Sequence of chain 1.A:
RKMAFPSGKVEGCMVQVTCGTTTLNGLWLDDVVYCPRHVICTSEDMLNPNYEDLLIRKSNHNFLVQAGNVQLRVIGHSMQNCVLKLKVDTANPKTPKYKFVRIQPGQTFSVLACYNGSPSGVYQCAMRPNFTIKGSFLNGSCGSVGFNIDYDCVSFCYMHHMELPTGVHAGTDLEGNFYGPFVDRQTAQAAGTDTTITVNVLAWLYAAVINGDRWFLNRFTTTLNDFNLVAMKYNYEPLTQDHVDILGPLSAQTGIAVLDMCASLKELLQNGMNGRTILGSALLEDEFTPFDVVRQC

A small-molecule ligand and the protein it binds are described below.
Small molecule (SMILES): CC(C)C[C@H](NC(=O)OCc1cccc(F)c1)C(=O)N[C@@H](C[C@@H]1CCNC1=O)C(O)S(=O)(=O)O

Binding-site contacts:
Ligand atom C19 contacts residue YLJ1 of chain 1.D at 0.1 Å.
Ligand atom C12 contacts residue YLJ1 of chain 1.D at 0.1 Å.
Ligand atom C23 contacts residue YLJ1 of chain 1.D at 0.0 Å.
Ligand atom C28 contacts residue YLJ1 of chain 1.D at 0.0 Å.
Ligand atom N03 contacts residue GLN193 of chain 1.A at 3.0 Å (h-bond).
Ligand atom C14 contacts residue YLJ1 of chain 1.D at 0.1 Å.
Ligand atom O21 contacts residue YLJ1 of chain 1.D at 0.0 Å (h-bond).
Ligand atom C17 contacts residue YLJ1 of chain 1.D at 0.2 Å.
Ligand atom C13 contacts residue YLJ1 of chain 1.D at 0.1 Å.
Ligand atom C02 contacts residue YLJ1 of chain 1.D at 0.0 Å.
Ligand atom N10 contacts residue HIS168 of chain 1.A at 3.0 Å (h-bond).
Ligand atom N15 contacts residue YLJ1 of chain 1.D at 0.1 Å (h-bond).
Ligand atom N10 contacts residue YLJ1 of chain 1.D at 0.0 Å (h-bond).
Ligand atom C07 contacts residue YLJ1 of chain 1.D at 0.0 Å.
Ligand atom N03 contacts residue YLJ1 of chain 1.D at 0.0 Å (h-bond).
Ligand atom C09 contacts residue YLJ1 of chain 1.D at 0.0 Å.
Ligand atom C19 contacts residue CYS149 of chain 1.A at 1.8 Å (hydrophobic).
Ligand atom C06 contacts residue YLJ1 of chain 1.D at 0.0 Å.
Ligand atom F27 contacts residue ALA195 of chain 1.A at 3.1 Å.
Ligand atom O01 contacts residue YLJ1 of chain 1.D at 0.0 Å (h-bond).
Ligand atom O20 contacts residue CYS149 of chain 1.A at 2.6 Å (h-bond).
Ligand atom O18 contacts residue YLJ1 of chain 1.D at 0.1 Å (h-bond).
Ligand atom C05 contacts residue YLJ1 of chain 1.D at 0.0 Å.
Ligand atom O22 contacts residue YLJ1 of chain 1.D at 0.0 Å (h-bond).
Ligand atom C26 contacts residue YLJ1 of chain 1.D at 0.0 Å.
Ligand atom O20 contacts residue HIS45 of chain 1.A at 2.9 Å (h-bond).
Ligand atom C08 contacts residue YLJ1 of chain 1.D at 0.0 Å.
Ligand atom F27 contacts residue YLJ1 of chain 1.D at 0.0 Å.
Ligand atom O01 contacts residue GLU170 of chain 1.A at 3.1 Å (salt-bridge).
Ligand atom C30 contacts residue YLJ1 of chain 1.D at 0.0 Å.
Ligand atom C29 contacts residue YLJ1 of chain 1.D at 0.0 Å.
Ligand atom C11 contacts residue YLJ1 of chain 1.D at 0.1 Å.
Ligand atom O18 contacts residue HIS167 of chain 1.A at 2.9 Å (h-bond).
Ligand atom C25 contacts residue YLJ1 of chain 1.D at 0.0 Å.
Ligand atom C04 contacts residue YLJ1 of chain 1.D at 0.0 Å.
Ligand atom O20 contacts residue YLJ1 of chain 1.D at 1.5 Å.
Ligand atom N10 contacts residue CYS149 of chain 1.A at 2.9 Å (h-bond).
Ligand atom C24 contacts residue YLJ1 of chain 1.D at 0.0 Å.
Ligand atom C11 contacts residue CYS149 of chain 1.A at 2.7 Å (hydrophobic).
Ligand atom C16 contacts residue YLJ1 of chain 1.D at 0.2 Å.